Sequence of chain 51.C:
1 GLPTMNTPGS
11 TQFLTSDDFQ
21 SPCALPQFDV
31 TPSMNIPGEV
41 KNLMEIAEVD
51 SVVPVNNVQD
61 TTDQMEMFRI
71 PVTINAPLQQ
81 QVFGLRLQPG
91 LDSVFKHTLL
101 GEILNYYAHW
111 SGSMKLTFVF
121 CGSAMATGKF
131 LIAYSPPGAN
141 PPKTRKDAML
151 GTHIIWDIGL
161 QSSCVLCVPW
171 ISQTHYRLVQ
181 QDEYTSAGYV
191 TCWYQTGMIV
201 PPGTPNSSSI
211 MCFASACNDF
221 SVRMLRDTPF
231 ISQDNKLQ

Binding-site contacts:
Ligand atom C3C contacts residue LEU216 of chain 55.A at 3.7 Å (hydrophobic).
Ligand atom N3A contacts residue ALA24 of chain 55.C at 3.8 Å.
Ligand atom C3 contacts residue W711 of chain 55.F at 3.3 Å.
Ligand atom C6C contacts residue ILE186 of chain 55.A at 3.9 Å (hydrophobic).
Ligand atom C31 contacts residue LEU216 of chain 55.A at 3.4 Å (hydrophobic).
Ligand atom C4A contacts residue ALA24 of chain 55.C at 4.0 Å (hydrophobic).
Ligand atom C5A contacts residue PRO168 of chain 55.A at 4.0 Å (hydrophobic).
Ligand atom C2C contacts residue LEU216 of chain 55.A at 3.7 Å (hydrophobic).
Ligand atom C1B contacts residue ILE183 of chain 55.A at 4.0 Å (hydrophobic).
Ligand atom C4B contacts residue TYR146 of chain 55.A at 3.7 Å (hydrophobic).
Ligand atom C2A contacts residue TYR146 of chain 55.A at 3.7 Å (hydrophobic).
Ligand atom C5A contacts residue ILE144 of chain 55.A at 3.7 Å (hydrophobic).
Ligand atom C6B contacts residue TYR146 of chain 55.A at 3.8 Å (hydrophobic).
Ligand atom C5A contacts residue ILE170 of chain 55.A at 3.8 Å (hydrophobic).
Ligand atom C2B contacts residue ILE219 of chain 55.A at 3.8 Å (hydrophobic).
Ligand atom N3A contacts residue MET181 of chain 55.A at 3.3 Å.
Ligand atom N2 contacts residue THR97 of chain 55.A at 3.7 Å.
Ligand atom C4C contacts residue MET117 of chain 55.A at 3.9 Å (hydrophobic).
Ligand atom C31 contacts residue W711 of chain 55.F at 3.0 Å.
Ligand atom N3A contacts residue TYR146 of chain 55.A at 4.0 Å.
Ligand atom C5B contacts residue TYR146 of chain 55.A at 3.4 Å (hydrophobic).
Ligand atom C1C contacts residue THR97 of chain 55.A at 3.9 Å.
Ligand atom C4A contacts residue MET181 of chain 55.A at 3.6 Å (hydrophobic).
Ligand atom C5B contacts residue ILE183 of chain 55.A at 3.7 Å (hydrophobic).
Ligand atom C4A contacts residue ILE170 of chain 55.A at 3.9 Å (hydrophobic).
Ligand atom C4A contacts residue LEU14 of chain 51.C at 4.0 Å (hydrophobic).
Ligand atom C2C contacts residue THR97 of chain 55.A at 3.9 Å.
Ligand atom C31 contacts residue ASN214 of chain 55.A at 3.3 Å.
Ligand atom C3C contacts residue TYR192 of chain 55.A at 4.0 Å (hydrophobic).
Ligand atom C1C contacts residue PHE115 of chain 55.A at 3.9 Å (hydrophobic).
Ligand atom C3B contacts residue ILE219 of chain 55.A at 3.8 Å (hydrophobic).
Ligand atom O1 contacts residue THR97 of chain 55.A at 3.4 Å (h-bond).
Ligand atom O1B contacts residue ILE95 of chain 55.A at 3.6 Å.
Ligand atom O1 contacts residue W711 of chain 55.F at 3.7 Å.
Ligand atom C4 contacts residue TYR192 of chain 55.A at 3.5 Å (hydrophobic).
Ligand atom O1A contacts residue PHE121 of chain 55.A at 4.0 Å.
Ligand atom C2A contacts residue MET181 of chain 55.A at 3.7 Å (hydrophobic).
Ligand atom N2 contacts residue W711 of chain 55.F at 2.9 Å.
Ligand atom C4B contacts residue ILE183 of chain 55.A at 4.0 Å (hydrophobic).
Ligand atom C6B contacts residue ILE183 of chain 55.A at 3.6 Å (hydrophobic).

Sequence of chain 55.C:
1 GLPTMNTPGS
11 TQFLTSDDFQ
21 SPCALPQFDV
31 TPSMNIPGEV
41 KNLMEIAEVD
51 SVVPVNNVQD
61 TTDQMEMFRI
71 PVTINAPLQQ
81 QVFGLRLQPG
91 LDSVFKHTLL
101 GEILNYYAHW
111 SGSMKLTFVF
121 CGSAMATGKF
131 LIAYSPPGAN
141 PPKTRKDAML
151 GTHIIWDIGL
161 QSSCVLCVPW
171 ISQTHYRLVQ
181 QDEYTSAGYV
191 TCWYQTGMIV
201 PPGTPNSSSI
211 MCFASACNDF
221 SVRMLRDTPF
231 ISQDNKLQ

This small molecule binds to this protein.
Small molecule (SMILES): Cc1cc(CCCCCCCOc2ccc(C3=NCCO3)cc2)on1

Sequence of chain 55.A:
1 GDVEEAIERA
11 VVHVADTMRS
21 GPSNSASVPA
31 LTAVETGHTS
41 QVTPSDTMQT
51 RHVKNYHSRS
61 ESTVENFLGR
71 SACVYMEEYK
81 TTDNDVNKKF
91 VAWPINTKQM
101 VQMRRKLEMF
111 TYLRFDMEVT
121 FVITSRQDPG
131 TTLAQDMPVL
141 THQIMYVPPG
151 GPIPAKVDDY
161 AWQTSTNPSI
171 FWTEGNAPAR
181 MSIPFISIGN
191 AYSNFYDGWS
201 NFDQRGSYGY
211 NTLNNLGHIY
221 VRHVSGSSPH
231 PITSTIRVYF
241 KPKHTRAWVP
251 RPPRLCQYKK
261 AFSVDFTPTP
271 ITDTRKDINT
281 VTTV